Sequence of chain 1.D:
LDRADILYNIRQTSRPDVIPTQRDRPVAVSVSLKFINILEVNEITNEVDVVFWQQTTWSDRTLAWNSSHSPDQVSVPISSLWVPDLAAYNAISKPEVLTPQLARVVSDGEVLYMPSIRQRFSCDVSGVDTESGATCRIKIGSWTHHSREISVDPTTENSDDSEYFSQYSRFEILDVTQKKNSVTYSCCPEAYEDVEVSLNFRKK

Binding-site contacts:
Ligand atom O3 contacts residue THR163 of chain 1.C at 3.7 Å.
Ligand atom C9 contacts residue TYR204 of chain 1.C at 3.8 Å (hydrophobic).
Ligand atom C7 contacts residue LEU131 of chain 1.D at 4.0 Å (hydrophobic).
Ligand atom C16 contacts residue LEU121 of chain 1.D at 4.0 Å (hydrophobic).
Ligand atom C2 contacts residue TYR108 of chain 1.C at 4.0 Å (hydrophobic).
Ligand atom C9 contacts residue CYS207 of chain 1.C at 4.0 Å (hydrophobic).
Ligand atom C16 contacts residue MET133 of chain 1.D at 3.7 Å (hydrophobic).
Ligand atom C14 contacts residue CYS206 of chain 1.C at 3.4 Å (hydrophobic).
Ligand atom C3 contacts residue TRP162 of chain 1.C at 3.8 Å (hydrophobic).
Ligand atom N1 contacts residue TYR108 of chain 1.C at 3.8 Å.
Ligand atom C1 contacts residue TYR108 of chain 1.C at 3.5 Å (hydrophobic).
Ligand atom C3 contacts residue TYR211 of chain 1.C at 3.6 Å (hydrophobic).
Ligand atom C1 contacts residue TRP162 of chain 1.C at 3.6 Å (hydrophobic).
Ligand atom C12 contacts residue MET133 of chain 1.D at 3.9 Å (hydrophobic).
Ligand atom C2 contacts residue TYR204 of chain 1.C at 4.0 Å (hydrophobic).
Ligand atom C5 contacts residue TRP162 of chain 1.C at 3.2 Å (hydrophobic).
Ligand atom C11 contacts residue MET133 of chain 1.D at 3.8 Å (hydrophobic).
Ligand atom N1 contacts residue TRP162 of chain 1.C at 2.8 Å (h-bond).
Ligand atom C15 contacts residue MET133 of chain 1.D at 3.5 Å (hydrophobic).
Ligand atom C16 contacts residue TYR132 of chain 1.D at 4.0 Å (hydrophobic).
Ligand atom O1 contacts residue CYS206 of chain 1.C at 3.3 Å.
Ligand atom C16 contacts residue LEU131 of chain 1.D at 3.0 Å (hydrophobic).
Ligand atom O2 contacts residue MET133 of chain 1.D at 3.4 Å (h-bond).
Ligand atom C13 contacts residue MET133 of chain 1.D at 3.6 Å (hydrophobic).
Ligand atom C15 contacts residue CYS206 of chain 1.C at 3.4 Å (hydrophobic).
Ligand atom C10 contacts residue TYR108 of chain 1.C at 3.8 Å (hydrophobic).
Ligand atom C14 contacts residue MET133 of chain 1.D at 3.1 Å (hydrophobic).
Ligand atom C13 contacts residue TRP72 of chain 1.D at 3.9 Å (hydrophobic).
Ligand atom C16 contacts residue ARG123 of chain 1.D at 3.9 Å.
Ligand atom C10 contacts residue TRP162 of chain 1.C at 3.5 Å (hydrophobic).
Ligand atom C10 contacts residue TYR204 of chain 1.C at 3.6 Å (hydrophobic).
Ligand atom C4 contacts residue TRP162 of chain 1.C at 3.4 Å (hydrophobic).
Ligand atom O1 contacts residue MET133 of chain 1.D at 3.4 Å (h-bond).
Ligand atom C9 contacts residue CYS206 of chain 1.C at 4.0 Å (hydrophobic).
Ligand atom O2 contacts residue CYS206 of chain 1.C at 3.9 Å.
Ligand atom C2 contacts residue TRP72 of chain 1.D at 3.9 Å (hydrophobic).
Ligand atom C9 contacts residue TYR211 of chain 1.C at 3.5 Å (hydrophobic).
Ligand atom C8 contacts residue TRP162 of chain 1.C at 3.5 Å (hydrophobic).
Ligand atom O3 contacts residue TRP162 of chain 1.C at 3.9 Å.
Ligand atom O1 contacts residue GLN74 of chain 1.D at 3.2 Å (h-bond).

Sequence of chain 1.C:
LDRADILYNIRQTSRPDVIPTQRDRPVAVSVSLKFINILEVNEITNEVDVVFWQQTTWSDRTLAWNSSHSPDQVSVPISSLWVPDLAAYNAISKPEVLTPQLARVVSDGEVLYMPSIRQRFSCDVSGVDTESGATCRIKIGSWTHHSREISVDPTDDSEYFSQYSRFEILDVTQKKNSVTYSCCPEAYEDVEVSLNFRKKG

A small-molecule ligand and the protein it binds are described below.
Small molecule (SMILES): CO[C@H]1CC=C2CCN3CCC4=C(CC(=O)OC4)[C@]23C1